The protein below binds the small molecule below.
Small molecule (SMILES): CC(=O)N[C@@H]1[C@@H](O)[C@H](O)[C@@H](CO)O[C@H]1O

Binding-site contacts:
Ligand atom N2 contacts residue ASN603 of chain 1.E at 2.8 Å (h-bond).
Ligand atom O5 contacts residue ASN603 of chain 1.E at 2.4 Å (h-bond).
Ligand atom C5 contacts residue GLN631 of chain 1.E at 4.4 Å.
Ligand atom C4 contacts residue ASN603 of chain 1.E at 4.2 Å.
Ligand atom C6 contacts residue GLN631 of chain 1.E at 4.1 Å.
Ligand atom C3 contacts residue ASN603 of chain 1.E at 3.8 Å.
Ligand atom C2 contacts residue ASN603 of chain 1.E at 2.5 Å.
Ligand atom C7 contacts residue ASN603 of chain 1.E at 4.1 Å.
Ligand atom O5 contacts residue GLN631 of chain 1.E at 3.5 Å (h-bond).
Ligand atom C5 contacts residue ASN603 of chain 1.E at 3.6 Å.
Ligand atom O6 contacts residue GLN631 of chain 1.E at 4.2 Å.
Ligand atom C1 contacts residue ASN603 of chain 1.E at 1.4 Å.

Sequence of chain 1.E:
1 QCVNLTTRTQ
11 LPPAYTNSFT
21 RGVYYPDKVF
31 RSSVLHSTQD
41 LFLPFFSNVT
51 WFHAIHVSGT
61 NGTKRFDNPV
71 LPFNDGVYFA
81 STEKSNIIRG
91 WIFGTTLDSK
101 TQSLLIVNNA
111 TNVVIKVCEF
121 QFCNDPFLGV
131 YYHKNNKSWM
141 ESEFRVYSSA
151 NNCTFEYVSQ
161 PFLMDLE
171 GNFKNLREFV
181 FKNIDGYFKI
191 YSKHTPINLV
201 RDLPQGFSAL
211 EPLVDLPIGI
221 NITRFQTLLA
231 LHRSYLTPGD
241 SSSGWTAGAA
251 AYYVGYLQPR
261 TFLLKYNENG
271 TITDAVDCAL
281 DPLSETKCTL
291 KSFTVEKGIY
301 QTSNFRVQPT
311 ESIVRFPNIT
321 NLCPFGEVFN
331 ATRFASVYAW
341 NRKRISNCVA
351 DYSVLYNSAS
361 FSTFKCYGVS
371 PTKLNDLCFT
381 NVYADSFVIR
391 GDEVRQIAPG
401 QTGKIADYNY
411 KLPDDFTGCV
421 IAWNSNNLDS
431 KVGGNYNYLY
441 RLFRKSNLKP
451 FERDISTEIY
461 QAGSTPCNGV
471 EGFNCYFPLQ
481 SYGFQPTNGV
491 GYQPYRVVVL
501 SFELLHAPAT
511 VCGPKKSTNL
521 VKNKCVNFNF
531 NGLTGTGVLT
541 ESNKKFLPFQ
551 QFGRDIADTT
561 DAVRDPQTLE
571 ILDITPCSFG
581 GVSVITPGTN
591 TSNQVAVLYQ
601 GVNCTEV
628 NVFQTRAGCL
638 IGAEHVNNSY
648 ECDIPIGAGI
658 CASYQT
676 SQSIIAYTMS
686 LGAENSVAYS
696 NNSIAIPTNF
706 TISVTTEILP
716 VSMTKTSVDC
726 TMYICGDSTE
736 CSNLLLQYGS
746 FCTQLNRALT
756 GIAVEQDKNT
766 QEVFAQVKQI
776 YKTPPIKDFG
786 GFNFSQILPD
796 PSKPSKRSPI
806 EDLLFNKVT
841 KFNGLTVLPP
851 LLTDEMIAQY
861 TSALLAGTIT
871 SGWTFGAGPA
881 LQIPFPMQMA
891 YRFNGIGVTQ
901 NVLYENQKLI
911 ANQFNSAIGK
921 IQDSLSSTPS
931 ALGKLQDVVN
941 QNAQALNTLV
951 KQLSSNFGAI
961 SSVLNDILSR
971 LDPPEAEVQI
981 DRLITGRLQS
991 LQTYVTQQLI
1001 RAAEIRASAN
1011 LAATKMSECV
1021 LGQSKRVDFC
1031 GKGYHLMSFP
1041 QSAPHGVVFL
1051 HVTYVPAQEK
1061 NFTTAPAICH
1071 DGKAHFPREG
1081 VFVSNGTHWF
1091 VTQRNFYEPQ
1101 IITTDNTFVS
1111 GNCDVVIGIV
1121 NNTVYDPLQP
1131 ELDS